Binding-site contacts:
Ligand atom O1B contacts residue THR135 of chain 1.I at 2.5 Å (h-bond).
Ligand atom O8 contacts residue TYR93 of chain 1.I at 2.9 Å (h-bond).
Ligand atom O4 contacts residue LYS144 of chain 1.I at 3.0 Å (salt-bridge).
Ligand atom C4 contacts residue LYS144 of chain 1.I at 3.8 Å.
Ligand atom C3 contacts residue LYS144 of chain 1.I at 3.9 Å.
Ligand atom C11 contacts residue GLY133 of chain 1.I at 3.6 Å.
Ligand atom O1B contacts residue GLN225 of chain 1.I at 2.9 Å (h-bond).
Ligand atom O4 contacts residue ASP224 of chain 1.I at 2.7 Å (salt-bridge).
Ligand atom C8 contacts residue TYR93 of chain 1.I at 3.8 Å (hydrophobic).
Ligand atom O8 contacts residue TRP152 of chain 1.I at 3.6 Å.
Ligand atom C11 contacts residue LYS132 of chain 1.I at 3.2 Å.
Ligand atom C1 contacts residue ALA136 of chain 1.I at 3.6 Å (hydrophobic).
Ligand atom O1A contacts residue ALA136 of chain 1.I at 2.8 Å (h-bond).
Ligand atom O1A contacts residue THR135 of chain 1.I at 3.4 Å.
Ligand atom N2 contacts residue ASP189 of chain 1.I at 3.2 Å (salt-bridge).
Ligand atom C4 contacts residue ASP224 of chain 1.I at 3.5 Å.
Ligand atom O1B contacts residue ALA136 of chain 1.I at 3.7 Å.
Ligand atom C9 contacts residue HIS182 of chain 1.I at 3.6 Å.
Ligand atom O10 contacts residue LYS132 of chain 1.I at 2.8 Å (salt-bridge).
Ligand atom C11 contacts residue TRP152 of chain 1.I at 3.9 Å (hydrophobic).
Ligand atom C10 contacts residue LYS132 of chain 1.I at 3.4 Å.
Ligand atom O9 contacts residue TYR93 of chain 1.I at 3.2 Å (h-bond).
Ligand atom C1 contacts residue GLN225 of chain 1.I at 3.8 Å.
Ligand atom C10 contacts residue VAL134 of chain 1.I at 3.8 Å (hydrophobic).
Ligand atom C4 contacts residue VAL134 of chain 1.I at 3.4 Å (hydrophobic).
Ligand atom O9 contacts residue HIS182 of chain 1.I at 3.4 Å (h-bond).
Ligand atom O3 contacts residue ASP224 of chain 1.I at 3.0 Å (salt-bridge).
Ligand atom O3 contacts residue LYS221 of chain 1.I at 3.1 Å (salt-bridge).
Ligand atom C8 contacts residue SER192 of chain 1.I at 3.9 Å.
Ligand atom C8 contacts residue ASP189 of chain 1.I at 3.9 Å.
Ligand atom O10 contacts residue LEU193 of chain 1.I at 3.2 Å.
Ligand atom C11 contacts residue VAL134 of chain 1.I at 3.7 Å (hydrophobic).
Ligand atom N5 contacts residue VAL134 of chain 1.I at 2.9 Å (h-bond).
Ligand atom O1A contacts residue LYS144 of chain 1.I at 3.5 Å.
Ligand atom C9 contacts residue TYR93 of chain 1.I at 3.7 Å (hydrophobic).
Ligand atom C1 contacts residue THR135 of chain 1.I at 3.4 Å.
Ligand atom C5 contacts residue VAL134 of chain 1.I at 3.7 Å (hydrophobic).
Ligand atom C3 contacts residue ASP224 of chain 1.I at 3.7 Å.
Ligand atom O4 contacts residue VAL134 of chain 1.I at 3.7 Å.
Ligand atom O8 contacts residue GLN225 of chain 1.I at 3.1 Å (h-bond).

A protein and the small-molecule ligand that binds it are described below.
Small molecule (SMILES): CC(=O)N[C@H]1[C@H]([C@H](O)[C@H](O)CO)O[C@@](OC[C@H]2O[C@@H](O[C@H]3[C@H](O)[C@@H](NC(C)=O)CO[C@@H]3CO)[C@H](O)[C@@H](O)[C@H]2O)(C(=O)O)C[C@@H]1O

Sequence of chain 1.I:
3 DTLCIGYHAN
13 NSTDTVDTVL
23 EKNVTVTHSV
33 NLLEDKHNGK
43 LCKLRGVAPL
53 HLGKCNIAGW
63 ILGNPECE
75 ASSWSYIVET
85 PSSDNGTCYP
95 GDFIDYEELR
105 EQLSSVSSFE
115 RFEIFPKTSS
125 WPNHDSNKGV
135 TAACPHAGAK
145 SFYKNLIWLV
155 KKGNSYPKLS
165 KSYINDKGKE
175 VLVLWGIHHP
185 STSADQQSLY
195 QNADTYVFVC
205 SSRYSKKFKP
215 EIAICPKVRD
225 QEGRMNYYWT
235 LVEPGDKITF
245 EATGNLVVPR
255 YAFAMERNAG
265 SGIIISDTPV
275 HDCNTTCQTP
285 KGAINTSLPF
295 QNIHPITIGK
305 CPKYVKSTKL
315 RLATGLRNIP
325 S